Sequence of chain 1.F:
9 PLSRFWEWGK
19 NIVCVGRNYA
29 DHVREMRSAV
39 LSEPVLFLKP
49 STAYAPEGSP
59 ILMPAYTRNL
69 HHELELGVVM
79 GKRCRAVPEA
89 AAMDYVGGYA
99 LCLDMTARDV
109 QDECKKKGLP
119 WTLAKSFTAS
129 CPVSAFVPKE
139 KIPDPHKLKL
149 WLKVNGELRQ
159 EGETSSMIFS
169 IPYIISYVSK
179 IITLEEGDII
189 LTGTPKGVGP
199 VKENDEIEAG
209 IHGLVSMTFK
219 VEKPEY

Binding-site contacts:
Ligand atom C2 contacts residue MG1 of chain 1.Z at 3.0 Å.
Ligand atom C2 contacts residue PHE45 of chain 1.F at 4.3 Å (hydrophobic).
Ligand atom O4 contacts residue MG1 of chain 1.Z at 4.2 Å.
Ligand atom O1 contacts residue THR192 of chain 1.F at 3.0 Å (h-bond).
Ligand atom O2 contacts residue GLY24 of chain 1.F at 4.2 Å.
Ligand atom O2 contacts residue PHE45 of chain 1.F at 3.7 Å.
Ligand atom C1 contacts residue VAL23 of chain 1.F at 3.6 Å (hydrophobic).
Ligand atom C1 contacts residue GLU71 of chain 1.F at 3.9 Å.
Ligand atom O3 contacts residue GLY24 of chain 1.F at 3.4 Å.
Ligand atom O1 contacts residue MG1 of chain 1.Z at 2.4 Å.
Ligand atom O3 contacts residue ARG25 of chain 1.F at 2.6 Å (salt-bridge).
Ligand atom O3 contacts residue GLY191 of chain 1.F at 4.3 Å.
Ligand atom C2 contacts residue LYS123 of chain 1.F at 4.2 Å.
Ligand atom O1 contacts residue GLU73 of chain 1.F at 3.2 Å (salt-bridge).
Ligand atom O1 contacts residue GLU71 of chain 1.F at 3.3 Å (salt-bridge).
Ligand atom O2 contacts residue GLU71 of chain 1.F at 3.1 Å (salt-bridge).
Ligand atom O3 contacts residue ASN26 of chain 1.F at 4.0 Å.
Ligand atom O4 contacts residue ARG25 of chain 1.F at 3.7 Å.
Ligand atom O4 contacts residue GLY24 of chain 1.F at 3.2 Å.
Ligand atom C2 contacts residue GLY24 of chain 1.F at 3.4 Å.
Ligand atom O3 contacts residue THR192 of chain 1.F at 4.1 Å.
Ligand atom O2 contacts residue GLU73 of chain 1.F at 4.1 Å.
Ligand atom C1 contacts residue THR192 of chain 1.F at 3.9 Å.
Ligand atom O1 contacts residue VAL23 of chain 1.F at 3.7 Å.
Ligand atom C2 contacts residue GLU71 of chain 1.F at 3.8 Å.
Ligand atom C1 contacts residue HIS30 of chain 1.F at 4.0 Å.
Ligand atom O2 contacts residue VAL23 of chain 1.F at 3.9 Å.
Ligand atom O2 contacts residue MG1 of chain 1.Z at 2.1 Å.
Ligand atom O2 contacts residue LYS123 of chain 1.F at 3.2 Å (salt-bridge).
Ligand atom C2 contacts residue ARG25 of chain 1.F at 4.0 Å.
Ligand atom C1 contacts residue GLY24 of chain 1.F at 3.6 Å.
Ligand atom O2 contacts residue ASP102 of chain 1.F at 3.3 Å (salt-bridge).
Ligand atom C1 contacts residue ARG25 of chain 1.F at 3.6 Å.
Ligand atom C1 contacts residue GLY191 of chain 1.F at 4.1 Å.
Ligand atom C1 contacts residue MG1 of chain 1.Z at 3.1 Å.
Ligand atom O3 contacts residue VAL23 of chain 1.F at 4.0 Å.
Ligand atom O1 contacts residue GLY191 of chain 1.F at 3.4 Å.
Ligand atom O3 contacts residue HIS30 of chain 1.F at 3.5 Å.
Ligand atom C2 contacts residue VAL23 of chain 1.F at 3.8 Å (hydrophobic).
Ligand atom O4 contacts residue PHE45 of chain 1.F at 4.3 Å.

The small molecule below binds the protein below.
Small molecule (SMILES): O=C([O-])C(=O)[O-]